A protein and the small-molecule ligand that binds it are described below.
Small molecule (SMILES): NC(=[NH2+])NCCC[C@H](N)C(=O)O

Binding-site contacts:
Ligand atom CB contacts residue GLN181 of chain 2.A at 3.5 Å.
Ligand atom O contacts residue ASP300 of chain 2.A at 2.5 Å (salt-bridge).
Ligand atom C contacts residue ASP300 of chain 2.A at 3.7 Å.
Ligand atom CB contacts residue GLU295 of chain 2.A at 2.9 Å.
Ligand atom NH1 contacts residue CYN1 of chain 2.C at 2.6 Å (h-bond).
Ligand atom CD contacts residue CYN1 of chain 2.C at 3.3 Å.
Ligand atom CZ contacts residue GLU295 of chain 2.A at 3.4 Å.
Ligand atom NH2 contacts residue TYR291 of chain 2.A at 4.0 Å.
Ligand atom N contacts residue GLU295 of chain 2.A at 2.5 Å (salt-bridge).
Ligand atom NH2 contacts residue HEM1 of chain 2.E at 3.3 Å.
Ligand atom NE contacts residue GLU295 of chain 2.A at 2.6 Å (salt-bridge).
Ligand atom CB contacts residue TYR291 of chain 2.A at 3.9 Å (hydrophobic).
Ligand atom CZ contacts residue HEM1 of chain 2.E at 3.8 Å.
Ligand atom NH1 contacts residue TRP290 of chain 2.A at 3.9 Å.
Ligand atom CA contacts residue GLU295 of chain 2.A at 3.3 Å.
Ligand atom CG contacts residue HEM1 of chain 2.E at 3.5 Å.
Ligand atom CZ contacts residue CYN1 of chain 2.C at 3.4 Å.
Ligand atom O contacts residue GLU295 of chain 2.A at 4.0 Å.
Ligand atom NE contacts residue CYN1 of chain 2.C at 3.7 Å.
Ligand atom CA contacts residue HEM1 of chain 2.E at 3.6 Å.
Ligand atom NH1 contacts residue PRO268 of chain 2.A at 3.7 Å.
Ligand atom NE contacts residue HEM1 of chain 2.E at 4.1 Å.
Ligand atom NH1 contacts residue HEM1 of chain 2.E at 3.8 Å.
Ligand atom C contacts residue TYR291 of chain 2.A at 3.4 Å (hydrophobic).
Ligand atom O contacts residue TYR291 of chain 2.A at 3.1 Å (h-bond).
Ligand atom NE contacts residue PRO268 of chain 2.A at 3.8 Å.
Ligand atom CZ contacts residue PRO268 of chain 2.A at 3.8 Å (hydrophobic).
Ligand atom C contacts residue GLN181 of chain 2.A at 3.8 Å.
Ligand atom CD contacts residue GLU295 of chain 2.A at 3.5 Å.
Ligand atom CD contacts residue PRO268 of chain 2.A at 4.0 Å (hydrophobic).
Ligand atom NH1 contacts residue GLY289 of chain 2.A at 4.0 Å.
Ligand atom CG contacts residue GLU295 of chain 2.A at 3.2 Å.
Ligand atom NH2 contacts residue TRP290 of chain 2.A at 2.8 Å (h-bond).
Ligand atom CD contacts residue HEM1 of chain 2.E at 4.1 Å.
Ligand atom N contacts residue HEM1 of chain 2.E at 3.1 Å (h-bond).
Ligand atom CZ contacts residue TRP290 of chain 2.A at 3.8 Å (hydrophobic).
Ligand atom CG contacts residue GLN181 of chain 2.A at 3.9 Å.
Ligand atom NH2 contacts residue PRO268 of chain 2.A at 4.1 Å.
Ligand atom CA contacts residue GLN181 of chain 2.A at 4.2 Å.
Ligand atom NH2 contacts residue GLU295 of chain 2.A at 2.6 Å (salt-bridge).

Sequence of chain 2.A:
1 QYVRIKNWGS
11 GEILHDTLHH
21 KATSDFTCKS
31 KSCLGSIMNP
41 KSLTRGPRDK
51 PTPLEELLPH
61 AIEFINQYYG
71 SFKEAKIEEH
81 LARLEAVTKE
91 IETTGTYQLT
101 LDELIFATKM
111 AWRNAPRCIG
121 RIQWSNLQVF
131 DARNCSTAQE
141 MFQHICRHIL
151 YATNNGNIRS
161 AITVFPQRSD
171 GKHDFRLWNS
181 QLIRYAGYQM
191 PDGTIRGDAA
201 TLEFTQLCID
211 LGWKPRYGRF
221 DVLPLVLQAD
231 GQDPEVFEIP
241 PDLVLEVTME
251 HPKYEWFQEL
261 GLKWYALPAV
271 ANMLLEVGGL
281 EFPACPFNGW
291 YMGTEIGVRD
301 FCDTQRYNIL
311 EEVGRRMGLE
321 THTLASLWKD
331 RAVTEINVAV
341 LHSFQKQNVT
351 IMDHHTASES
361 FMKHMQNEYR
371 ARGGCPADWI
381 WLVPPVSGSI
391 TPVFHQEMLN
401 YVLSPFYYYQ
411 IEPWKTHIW